A protein and the small-molecule ligand that binds it are described below.
Small molecule (SMILES): CC(=O)N[C@@H](Cc1ccccc1)[C@H](O)CN[C@H]1CC(C)(C)Cc2nn(CC(C)(C)C)cc21

Binding-site contacts:
Ligand atom C6 contacts residue GLY231 of chain 1.A at 3.7 Å.
Ligand atom O1 contacts residue ASP33 of chain 1.A at 2.5 Å (salt-bridge).
Ligand atom C27 contacts residue LEU31 of chain 1.A at 3.1 Å (hydrophobic).
Ligand atom C31 contacts residue ARG129 of chain 1.A at 3.8 Å.
Ligand atom C25 contacts residue PHE109 of chain 1.A at 3.7 Å (hydrophobic).
Ligand atom C17 contacts residue GLY35 of chain 1.A at 3.6 Å.
Ligand atom C5 contacts residue THR232 of chain 1.A at 3.8 Å.
Ligand atom O21 contacts residue TYR72 of chain 1.A at 3.3 Å.
Ligand atom C14 contacts residue THR73 of chain 1.A at 3.5 Å.
Ligand atom C26 contacts residue LEU31 of chain 1.A at 3.7 Å (hydrophobic).
Ligand atom C26 contacts residue TRP116 of chain 1.A at 3.7 Å (hydrophobic).
Ligand atom C13 contacts residue ILE119 of chain 1.A at 3.8 Å (hydrophobic).
Ligand atom O21 contacts residue THR73 of chain 1.A at 3.0 Å (h-bond).
Ligand atom C12 contacts residue ASP229 of chain 1.A at 3.4 Å.
Ligand atom C13 contacts residue ASP33 of chain 1.A at 3.4 Å.
Ligand atom C28 contacts residue PRO71 of chain 1.A at 3.3 Å (hydrophobic).
Ligand atom C15 contacts residue ASP229 of chain 1.A at 3.5 Å.
Ligand atom O1 contacts residue SER36 of chain 1.A at 3.5 Å.
Ligand atom C5 contacts residue GLY231 of chain 1.A at 3.6 Å.
Ligand atom C4 contacts residue THR73 of chain 1.A at 3.8 Å.
Ligand atom C4 contacts residue ARG236 of chain 1.A at 3.4 Å.
Ligand atom C9 contacts residue ASP33 of chain 1.A at 3.4 Å.
Ligand atom C31 contacts residue TYR199 of chain 1.A at 3.5 Å (hydrophobic).
Ligand atom N11 contacts residue GLY35 of chain 1.A at 3.1 Å (h-bond).
Ligand atom C10 contacts residue THR232 of chain 1.A at 3.7 Å.
Ligand atom C13 contacts residue GLY231 of chain 1.A at 3.5 Å.
Ligand atom C24 contacts residue PHE109 of chain 1.A at 3.6 Å (hydrophobic).
Ligand atom C12 contacts residue GLY35 of chain 1.A at 3.4 Å.
Ligand atom N11 contacts residue ASP229 of chain 1.A at 2.6 Å (salt-bridge).
Ligand atom C8 contacts residue GLY231 of chain 1.A at 3.6 Å.
Ligand atom C15 contacts residue THR73 of chain 1.A at 3.7 Å.
Ligand atom C3 contacts residue TYR199 of chain 1.A at 3.6 Å (hydrophobic).
Ligand atom C18 contacts residue GLY35 of chain 1.A at 3.0 Å.
Ligand atom O1 contacts residue GLY35 of chain 1.A at 3.2 Å (h-bond).
Ligand atom O1 contacts residue TYR72 of chain 1.A at 3.4 Å.
Ligand atom C10 contacts residue ASP229 of chain 1.A at 3.3 Å.
Ligand atom N7 contacts residue GLY231 of chain 1.A at 2.8 Å (h-bond).
Ligand atom C8 contacts residue TYR72 of chain 1.A at 3.6 Å (hydrophobic).
Ligand atom C4 contacts residue THR330 of chain 1.A at 3.6 Å.
Ligand atom C30 contacts residue TYR199 of chain 1.A at 3.6 Å (hydrophobic).

Sequence of chain 1.A:
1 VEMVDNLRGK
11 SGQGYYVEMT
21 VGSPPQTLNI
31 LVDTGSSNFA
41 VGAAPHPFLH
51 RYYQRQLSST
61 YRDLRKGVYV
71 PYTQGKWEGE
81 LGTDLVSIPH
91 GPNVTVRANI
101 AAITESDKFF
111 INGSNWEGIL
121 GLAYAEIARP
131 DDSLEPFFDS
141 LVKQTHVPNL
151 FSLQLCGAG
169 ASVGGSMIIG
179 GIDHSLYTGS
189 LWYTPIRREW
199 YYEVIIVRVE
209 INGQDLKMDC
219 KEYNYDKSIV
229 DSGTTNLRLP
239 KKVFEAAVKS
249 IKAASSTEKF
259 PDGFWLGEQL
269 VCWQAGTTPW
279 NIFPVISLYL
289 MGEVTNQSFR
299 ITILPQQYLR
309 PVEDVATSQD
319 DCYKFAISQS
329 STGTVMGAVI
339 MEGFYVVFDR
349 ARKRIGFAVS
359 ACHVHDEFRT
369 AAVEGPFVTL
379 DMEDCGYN